A small-molecule ligand and the protein it binds are described below.
Small molecule (SMILES): CC(C)CCC[C@@H](C)[C@H]1CC[C@H]2[C@@H]3CC=C4C[C@@H](O)CC[C@]4(C)[C@H]3CC[C@]12C

Binding-site contacts:
Ligand atom C7 contacts residue ILE730 of chain 1.A at 4.0 Å (hydrophobic).
Ligand atom C27 contacts residue GLY723 of chain 1.A at 3.7 Å.
Ligand atom C2 contacts residue LEU758 of chain 1.A at 3.8 Å (hydrophobic).
Ligand atom C26 contacts residue THR845 of chain 1.A at 3.7 Å.
Ligand atom C15 contacts residue ILE730 of chain 1.A at 3.3 Å (hydrophobic).
Ligand atom C25 contacts residue GLY723 of chain 1.A at 4.5 Å.
Ligand atom C16 contacts residue ILE730 of chain 1.A at 3.7 Å (hydrophobic).
Ligand atom C3 contacts residue PHE755 of chain 1.A at 4.3 Å (hydrophobic).
Ligand atom C6 contacts residue LYS734 of chain 1.A at 3.6 Å.
Ligand atom C14 contacts residue ILE730 of chain 1.A at 4.1 Å (hydrophobic).
Ligand atom C22 contacts residue ALA727 of chain 1.A at 4.5 Å (hydrophobic).
Ligand atom O1 contacts residue LEU754 of chain 1.A at 4.0 Å.
Ligand atom C5 contacts residue LYS734 of chain 1.A at 4.4 Å.
Ligand atom C1 contacts residue LEU758 of chain 1.A at 3.4 Å (hydrophobic).
Ligand atom C26 contacts residue GLY723 of chain 1.A at 4.2 Å.
Ligand atom C7 contacts residue LYS734 of chain 1.A at 4.5 Å.
Ligand atom C4 contacts residue LYS734 of chain 1.A at 4.3 Å.
Ligand atom C6 contacts residue ILE730 of chain 1.A at 4.3 Å (hydrophobic).
Ligand atom C24 contacts residue THR845 of chain 1.A at 4.0 Å.
Ligand atom C17 contacts residue ALA727 of chain 1.A at 3.9 Å (hydrophobic).

Sequence of chain 1.A:
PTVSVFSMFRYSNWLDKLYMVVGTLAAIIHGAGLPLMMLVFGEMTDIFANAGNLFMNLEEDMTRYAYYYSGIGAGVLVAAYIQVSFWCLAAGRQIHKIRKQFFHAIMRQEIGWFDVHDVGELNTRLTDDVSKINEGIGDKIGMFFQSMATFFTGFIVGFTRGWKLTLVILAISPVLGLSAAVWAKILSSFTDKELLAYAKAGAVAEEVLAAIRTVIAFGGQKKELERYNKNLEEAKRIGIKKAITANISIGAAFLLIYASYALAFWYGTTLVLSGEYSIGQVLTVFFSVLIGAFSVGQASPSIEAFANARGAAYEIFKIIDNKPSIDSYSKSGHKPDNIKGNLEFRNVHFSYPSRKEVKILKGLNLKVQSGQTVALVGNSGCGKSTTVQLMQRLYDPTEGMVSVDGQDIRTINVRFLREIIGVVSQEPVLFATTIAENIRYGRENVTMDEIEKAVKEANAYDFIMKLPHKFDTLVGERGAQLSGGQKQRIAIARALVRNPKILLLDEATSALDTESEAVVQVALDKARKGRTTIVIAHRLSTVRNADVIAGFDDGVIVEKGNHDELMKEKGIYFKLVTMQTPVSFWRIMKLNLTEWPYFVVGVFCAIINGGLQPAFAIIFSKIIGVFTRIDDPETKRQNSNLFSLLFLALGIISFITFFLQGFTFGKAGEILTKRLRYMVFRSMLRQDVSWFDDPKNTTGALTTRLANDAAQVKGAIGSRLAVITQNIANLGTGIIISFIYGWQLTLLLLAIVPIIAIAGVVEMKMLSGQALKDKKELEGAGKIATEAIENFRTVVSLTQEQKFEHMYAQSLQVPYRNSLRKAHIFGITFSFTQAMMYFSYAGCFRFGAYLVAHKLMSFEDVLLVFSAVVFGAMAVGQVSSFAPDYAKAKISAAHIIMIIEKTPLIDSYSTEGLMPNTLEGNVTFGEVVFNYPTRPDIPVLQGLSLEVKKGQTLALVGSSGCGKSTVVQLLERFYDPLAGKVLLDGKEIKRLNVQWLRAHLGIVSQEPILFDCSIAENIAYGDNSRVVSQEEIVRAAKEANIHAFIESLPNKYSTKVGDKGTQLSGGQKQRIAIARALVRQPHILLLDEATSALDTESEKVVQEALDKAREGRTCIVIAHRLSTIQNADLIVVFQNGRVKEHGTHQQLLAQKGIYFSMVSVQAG